The small molecule below binds the protein below.
Small molecule (SMILES): CC(=O)N[C@@H]1[C@@H](O)[C@H](O)[C@@H](CO)O[C@H]1O

Sequence of chain 20.A:
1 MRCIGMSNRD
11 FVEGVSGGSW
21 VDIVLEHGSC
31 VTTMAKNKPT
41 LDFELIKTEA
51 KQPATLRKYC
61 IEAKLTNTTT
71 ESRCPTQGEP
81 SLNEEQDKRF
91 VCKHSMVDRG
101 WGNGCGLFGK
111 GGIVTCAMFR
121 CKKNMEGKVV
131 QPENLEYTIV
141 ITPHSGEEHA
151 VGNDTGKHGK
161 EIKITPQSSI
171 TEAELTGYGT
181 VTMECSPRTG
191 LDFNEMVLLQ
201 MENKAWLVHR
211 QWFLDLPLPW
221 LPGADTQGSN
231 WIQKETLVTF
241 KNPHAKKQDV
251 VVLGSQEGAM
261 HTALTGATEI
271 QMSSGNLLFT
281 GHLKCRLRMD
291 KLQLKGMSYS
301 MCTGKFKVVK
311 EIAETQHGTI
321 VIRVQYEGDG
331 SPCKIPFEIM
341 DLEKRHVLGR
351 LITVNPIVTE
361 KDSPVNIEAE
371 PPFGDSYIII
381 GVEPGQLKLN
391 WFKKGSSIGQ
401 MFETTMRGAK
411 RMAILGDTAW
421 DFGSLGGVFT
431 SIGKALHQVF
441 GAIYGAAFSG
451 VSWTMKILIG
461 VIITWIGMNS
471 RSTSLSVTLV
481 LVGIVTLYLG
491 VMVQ

Binding-site contacts:
Ligand atom O5 contacts residue ASN67 of chain 20.A at 2.4 Å (h-bond).
Ligand atom C3 contacts residue ASN67 of chain 20.A at 3.8 Å.
Ligand atom C4 contacts residue ASN67 of chain 20.A at 4.2 Å.
Ligand atom C5 contacts residue ASN67 of chain 20.A at 3.7 Å.
Ligand atom C2 contacts residue ASN67 of chain 20.A at 2.5 Å.
Ligand atom C8 contacts residue ASN67 of chain 20.A at 4.0 Å.
Ligand atom C7 contacts residue ASN67 of chain 20.A at 3.2 Å.
Ligand atom C8 contacts residue MET118 of chain 20.A at 3.8 Å (hydrophobic).
Ligand atom N2 contacts residue ASN67 of chain 20.A at 2.9 Å (h-bond).
Ligand atom C1 contacts residue ASN67 of chain 20.A at 1.4 Å.
Ligand atom O7 contacts residue ASN67 of chain 20.A at 3.0 Å (h-bond).
Ligand atom C8 contacts residue PHE90 of chain 20.A at 4.0 Å (hydrophobic).
Ligand atom O7 contacts residue MET118 of chain 20.A at 3.5 Å.
Ligand atom C7 contacts residue MET118 of chain 20.A at 4.0 Å (hydrophobic).